The small molecule below binds the protein below.
Small molecule (SMILES): CC[C@H](C)[C@H](NC(=O)[C@@H](NC(=O)[C@H](O)[C@@H](C=O)C(C)C)C(C)C)C(=O)O

Sequence of chain 1.F:
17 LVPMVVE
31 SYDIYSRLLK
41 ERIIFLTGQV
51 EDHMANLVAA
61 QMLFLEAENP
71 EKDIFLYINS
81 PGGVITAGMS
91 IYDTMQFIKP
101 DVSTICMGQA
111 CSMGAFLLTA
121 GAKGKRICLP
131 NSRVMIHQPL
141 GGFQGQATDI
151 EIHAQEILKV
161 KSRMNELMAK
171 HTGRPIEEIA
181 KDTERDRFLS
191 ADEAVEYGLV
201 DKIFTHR

Binding-site contacts:
Ligand atom C17 contacts residue GLY83 of chain 1.E at 3.7 Å.
Ligand atom C42 contacts residue ILE157 of chain 1.E at 3.2 Å (hydrophobic).
Ligand atom C1 contacts residue MET113 of chain 1.E at 3.4 Å (hydrophobic).
Ligand atom O3 contacts residue GLY82 of chain 1.E at 3.1 Å.
Ligand atom C9 contacts residue SER112 of chain 1.E at 3.3 Å.
Ligand atom N20 contacts residue LEU140 of chain 1.E at 2.9 Å (h-bond).
Ligand atom O10 contacts residue ILE85 of chain 1.E at 3.3 Å.
Ligand atom C42 contacts residue VAL160 of chain 1.E at 3.8 Å (hydrophobic).
Ligand atom O12 contacts residue ILE85 of chain 1.E at 3.7 Å.
Ligand atom O19 contacts residue ILE85 of chain 1.E at 3.1 Å (h-bond).
Ligand atom O10 contacts residue SER112 of chain 1.E at 3.2 Å (h-bond).
Ligand atom C9 contacts residue ILE85 of chain 1.E at 3.8 Å (hydrophobic).
Ligand atom C1 contacts residue SER112 of chain 1.E at 1.3 Å.
Ligand atom C7 contacts residue GLY83 of chain 1.E at 3.5 Å.
Ligand atom O19 contacts residue VAL84 of chain 1.E at 3.8 Å.
Ligand atom C22 contacts residue ARG133 of chain 1.F at 3.8 Å.
Ligand atom C6 contacts residue SER112 of chain 1.E at 3.7 Å.
Ligand atom C15 contacts residue LEU140 of chain 1.E at 3.6 Å (hydrophobic).
Ligand atom C24 contacts residue ARG133 of chain 1.F at 2.6 Å.
Ligand atom C18 contacts residue LEU140 of chain 1.E at 3.5 Å (hydrophobic).
Ligand atom O12 contacts residue PRO139 of chain 1.E at 3.3 Å.
Ligand atom O26 contacts residue ARG133 of chain 1.F at 3.8 Å.
Ligand atom C23 contacts residue LEU140 of chain 1.E at 3.7 Å (hydrophobic).
Ligand atom C6 contacts residue LEU140 of chain 1.E at 3.7 Å (hydrophobic).
Ligand atom C14 contacts residue LEU140 of chain 1.E at 3.1 Å (hydrophobic).
Ligand atom C4 contacts residue SER112 of chain 1.E at 2.4 Å.
Ligand atom O10 contacts residue MET113 of chain 1.E at 3.8 Å.
Ligand atom C6 contacts residue HIS137 of chain 1.E at 3.1 Å.
Ligand atom O12 contacts residue LEU140 of chain 1.E at 2.6 Å (h-bond).
Ligand atom C11 contacts residue ILE85 of chain 1.E at 3.7 Å (hydrophobic).
Ligand atom C11 contacts residue GLY83 of chain 1.E at 3.6 Å.
Ligand atom C23 contacts residue ILE85 of chain 1.E at 3.4 Å (hydrophobic).
Ligand atom C5 contacts residue SER112 of chain 1.E at 3.5 Å.
Ligand atom O3 contacts residue GLY83 of chain 1.E at 2.8 Å (h-bond).
Ligand atom O3 contacts residue MET113 of chain 1.E at 3.2 Å (h-bond).
Ligand atom O3 contacts residue SER112 of chain 1.E at 2.2 Å (h-bond).
Ligand atom C9 contacts residue GLY83 of chain 1.E at 3.1 Å.
Ligand atom C11 contacts residue LEU140 of chain 1.E at 3.8 Å (hydrophobic).
Ligand atom N13 contacts residue GLY83 of chain 1.E at 3.1 Å (h-bond).
Ligand atom O27 contacts residue GLY141 of chain 1.E at 3.8 Å.

Sequence of chain 1.E:
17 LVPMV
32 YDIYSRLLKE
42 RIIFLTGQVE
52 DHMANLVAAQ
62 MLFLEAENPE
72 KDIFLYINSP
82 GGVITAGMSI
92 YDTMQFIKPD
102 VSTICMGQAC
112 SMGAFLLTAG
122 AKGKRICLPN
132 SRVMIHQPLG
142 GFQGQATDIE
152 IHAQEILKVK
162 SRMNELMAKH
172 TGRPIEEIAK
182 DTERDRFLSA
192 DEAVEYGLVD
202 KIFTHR